The protein below binds the small molecule below.
Small molecule (SMILES): CC(=O)N[C@@H]1[C@@H](O)[C@H](O)[C@@H](CO)O[C@H]1O

Binding-site contacts:
Ligand atom O5 contacts residue ASN168 of chain 1.B at 4.1 Å.
Ligand atom N2 contacts residue GLU169 of chain 1.B at 4.5 Å.
Ligand atom O6 contacts residue LYS207 of chain 1.B at 3.1 Å.
Ligand atom C2 contacts residue GLU148 of chain 1.B at 4.3 Å.
Ligand atom C2 contacts residue GLU147 of chain 1.B at 3.9 Å.
Ligand atom N2 contacts residue ASN168 of chain 1.B at 3.5 Å (h-bond).
Ligand atom C1 contacts residue ASN168 of chain 1.B at 3.5 Å.
Ligand atom C6 contacts residue LYS207 of chain 1.B at 4.2 Å.
Ligand atom O5 contacts residue LYS207 of chain 1.B at 4.2 Å.
Ligand atom O5 contacts residue GLU148 of chain 1.B at 2.6 Å (salt-bridge).
Ligand atom C7 contacts residue ASN168 of chain 1.B at 3.6 Å.
Ligand atom C1 contacts residue GLU148 of chain 1.B at 3.4 Å.
Ligand atom C8 contacts residue GLU147 of chain 1.B at 3.0 Å.
Ligand atom O6 contacts residue GLU148 of chain 1.B at 2.3 Å (salt-bridge).
Ligand atom N2 contacts residue GLU147 of chain 1.B at 4.5 Å.
Ligand atom C5 contacts residue LYS207 of chain 1.B at 4.4 Å.
Ligand atom C2 contacts residue ASN168 of chain 1.B at 3.3 Å.
Ligand atom C8 contacts residue ASN168 of chain 1.B at 3.3 Å.
Ligand atom O7 contacts residue GLU169 of chain 1.B at 3.9 Å.
Ligand atom C6 contacts residue GLU148 of chain 1.B at 3.2 Å.
Ligand atom C7 contacts residue GLU147 of chain 1.B at 4.1 Å.
Ligand atom O7 contacts residue ASN168 of chain 1.B at 4.2 Å.
Ligand atom C5 contacts residue GLU148 of chain 1.B at 3.8 Å.

Sequence of chain 1.B:
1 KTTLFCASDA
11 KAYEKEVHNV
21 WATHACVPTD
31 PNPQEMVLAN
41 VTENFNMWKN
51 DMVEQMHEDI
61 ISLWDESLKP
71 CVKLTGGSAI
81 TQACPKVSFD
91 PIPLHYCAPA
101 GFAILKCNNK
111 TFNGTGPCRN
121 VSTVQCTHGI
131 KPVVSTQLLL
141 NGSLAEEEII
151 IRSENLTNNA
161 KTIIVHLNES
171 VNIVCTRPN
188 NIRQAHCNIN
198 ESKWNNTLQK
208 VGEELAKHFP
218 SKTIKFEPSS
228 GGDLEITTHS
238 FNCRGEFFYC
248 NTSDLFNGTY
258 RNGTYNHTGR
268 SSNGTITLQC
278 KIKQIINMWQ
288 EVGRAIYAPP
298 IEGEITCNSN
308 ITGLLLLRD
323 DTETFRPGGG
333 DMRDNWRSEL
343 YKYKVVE